Binding-site contacts:
Ligand atom N contacts residue PHB1 of chain 1.S at 1.3 Å.
Ligand atom N contacts residue PHB1 of chain 1.S at 4.3 Å.
Ligand atom CG contacts residue PHB1 of chain 1.S at 4.2 Å.
Ligand atom O contacts residue PHB1 of chain 1.S at 4.0 Å.
Ligand atom CG contacts residue PRO51 of chain 1.B at 4.2 Å (hydrophobic).
Ligand atom CB contacts residue PHB1 of chain 1.S at 3.2 Å.
Ligand atom CD contacts residue GLN53 of chain 1.B at 3.7 Å.
Ligand atom CD contacts residue PRO51 of chain 1.B at 3.6 Å (hydrophobic).
Ligand atom CA contacts residue PHB1 of chain 1.S at 2.3 Å.
Ligand atom C contacts residue PHB1 of chain 1.S at 3.5 Å.

The small molecule below binds the protein below.
Small molecule (SMILES): CC[C@H](C)[C@H](NC(=O)[C@H](CCCN=C(N)N)NC(=O)[C@@H](N)CC1=c2ccccc2=NC1)C(N)=O

Sequence of chain 1.B:
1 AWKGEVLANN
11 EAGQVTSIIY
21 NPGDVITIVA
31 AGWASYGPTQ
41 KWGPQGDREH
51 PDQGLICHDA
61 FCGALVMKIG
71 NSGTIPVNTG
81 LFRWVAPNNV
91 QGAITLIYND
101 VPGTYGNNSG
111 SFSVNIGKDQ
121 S